This small molecule binds to this protein.
Small molecule (SMILES): CC(=O)N[C@@H]1[C@@H](O)[C@H](O)[C@@H](CO)O[C@H]1O

Binding-site contacts:
Ligand atom C1 contacts residue ASN955 of chain 1.A at 1.4 Å.
Ligand atom C4 contacts residue ASN955 of chain 1.A at 4.3 Å.
Ligand atom C5 contacts residue ASN955 of chain 1.A at 3.7 Å.
Ligand atom O5 contacts residue ASN955 of chain 1.A at 2.4 Å (h-bond).
Ligand atom C7 contacts residue ASN955 of chain 1.A at 3.3 Å.
Ligand atom O7 contacts residue ASN955 of chain 1.A at 3.1 Å (h-bond).
Ligand atom C2 contacts residue ASN955 of chain 1.A at 2.4 Å.
Ligand atom N2 contacts residue ASN955 of chain 1.A at 2.9 Å (h-bond).
Ligand atom C3 contacts residue ASN955 of chain 1.A at 3.8 Å.

Sequence of chain 1.A:
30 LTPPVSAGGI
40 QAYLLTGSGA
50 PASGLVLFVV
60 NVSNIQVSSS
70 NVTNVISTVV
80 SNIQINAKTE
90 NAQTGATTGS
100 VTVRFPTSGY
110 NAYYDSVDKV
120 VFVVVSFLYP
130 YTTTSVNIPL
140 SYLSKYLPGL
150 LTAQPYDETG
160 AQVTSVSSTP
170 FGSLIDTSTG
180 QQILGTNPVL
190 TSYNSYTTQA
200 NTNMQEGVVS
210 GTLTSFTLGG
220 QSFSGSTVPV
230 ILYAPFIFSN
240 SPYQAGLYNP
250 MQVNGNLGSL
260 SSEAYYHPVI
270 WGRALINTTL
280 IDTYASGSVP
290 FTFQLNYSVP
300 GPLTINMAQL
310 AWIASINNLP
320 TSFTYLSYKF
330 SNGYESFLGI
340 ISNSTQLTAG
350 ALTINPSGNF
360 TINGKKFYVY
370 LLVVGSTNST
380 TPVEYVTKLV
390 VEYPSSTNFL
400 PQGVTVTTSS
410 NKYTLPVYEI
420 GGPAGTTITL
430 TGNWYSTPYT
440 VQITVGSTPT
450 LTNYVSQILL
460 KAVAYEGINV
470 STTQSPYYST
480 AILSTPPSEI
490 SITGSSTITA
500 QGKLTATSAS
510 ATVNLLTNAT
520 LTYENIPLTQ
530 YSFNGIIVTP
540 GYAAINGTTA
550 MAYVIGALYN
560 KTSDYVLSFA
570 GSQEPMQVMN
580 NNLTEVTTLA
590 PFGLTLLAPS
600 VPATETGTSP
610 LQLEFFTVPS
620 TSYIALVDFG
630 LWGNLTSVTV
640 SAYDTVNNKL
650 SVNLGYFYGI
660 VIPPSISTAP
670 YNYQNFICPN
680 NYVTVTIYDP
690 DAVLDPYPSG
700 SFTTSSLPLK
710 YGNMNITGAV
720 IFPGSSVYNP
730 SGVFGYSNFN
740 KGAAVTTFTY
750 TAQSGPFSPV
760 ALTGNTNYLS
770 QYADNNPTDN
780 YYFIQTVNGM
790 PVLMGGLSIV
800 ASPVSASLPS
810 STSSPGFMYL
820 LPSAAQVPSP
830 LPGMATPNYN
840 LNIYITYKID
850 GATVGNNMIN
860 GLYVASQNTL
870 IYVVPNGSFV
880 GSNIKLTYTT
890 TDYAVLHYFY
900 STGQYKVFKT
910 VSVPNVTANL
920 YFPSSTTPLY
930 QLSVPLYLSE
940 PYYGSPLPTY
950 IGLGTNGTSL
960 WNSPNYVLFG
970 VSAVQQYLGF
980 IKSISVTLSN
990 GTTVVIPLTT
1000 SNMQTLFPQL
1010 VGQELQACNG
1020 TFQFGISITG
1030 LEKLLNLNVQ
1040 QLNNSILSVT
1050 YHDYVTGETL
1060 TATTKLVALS